Binding-site contacts:
Ligand atom CA contacts residue LEU179 of chain 2.A at 3.8 Å (hydrophobic).
Ligand atom CA contacts residue ASN180 of chain 2.A at 3.3 Å.
Ligand atom O contacts residue LYS127 of chain 2.A at 2.9 Å (salt-bridge).
Ligand atom OXT contacts residue LYS54 of chain 2.A at 3.5 Å.
Ligand atom P contacts residue ARG134 of chain 2.A at 3.8 Å.
Ligand atom C contacts residue LEU179 of chain 2.A at 3.9 Å (hydrophobic).
Ligand atom OG1 contacts residue LEU234 of chain 2.A at 3.9 Å.
Ligand atom O contacts residue LEU234 of chain 2.A at 3.8 Å.
Ligand atom CG1 contacts residue LEU179 of chain 2.A at 3.8 Å (hydrophobic).
Ligand atom O2P contacts residue ARG134 of chain 2.A at 2.8 Å (salt-bridge).
Ligand atom CG contacts residue ASN231 of chain 2.A at 3.7 Å.
Ligand atom OG1 contacts residue GLU187 of chain 2.A at 3.6 Å (salt-bridge).
Ligand atom O contacts residue LEU179 of chain 2.A at 3.6 Å.
Ligand atom C contacts residue ASN180 of chain 2.A at 3.6 Å.
Ligand atom N contacts residue LEU234 of chain 2.A at 3.7 Å.
Ligand atom C contacts residue ASN180 of chain 2.A at 3.9 Å.
Ligand atom O contacts residue ASN180 of chain 2.A at 2.8 Å (h-bond).
Ligand atom C contacts residue ASN231 of chain 2.A at 3.8 Å.
Ligand atom C contacts residue ASN231 of chain 2.A at 3.9 Å.
Ligand atom CA contacts residue ASN231 of chain 2.A at 3.7 Å.
Ligand atom O2P contacts residue ARG61 of chain 2.A at 3.0 Å (salt-bridge).
Ligand atom O1P contacts residue ARG61 of chain 2.A at 2.9 Å (salt-bridge).
Ligand atom O contacts residue ASN231 of chain 2.A at 3.0 Å (h-bond).
Ligand atom CE contacts residue LEU227 of chain 2.A at 3.5 Å (hydrophobic).
Ligand atom CA contacts residue ASN231 of chain 2.A at 3.8 Å.
Ligand atom CG2 contacts residue GLY176 of chain 2.A at 3.5 Å.
Ligand atom CB contacts residue ASN231 of chain 2.A at 3.6 Å.
Ligand atom N contacts residue ASN180 of chain 2.A at 3.0 Å (h-bond).
Ligand atom N contacts residue LEU179 of chain 2.A at 3.9 Å.
Ligand atom P contacts residue TYR135 of chain 2.A at 3.8 Å.
Ligand atom C contacts residue LYS127 of chain 2.A at 3.8 Å.
Ligand atom C contacts residue LYS54 of chain 2.A at 3.7 Å.
Ligand atom CG2 contacts residue VAL183 of chain 2.A at 3.4 Å (hydrophobic).
Ligand atom N contacts residue ASN231 of chain 2.A at 2.9 Å (h-bond).
Ligand atom P contacts residue ARG61 of chain 2.A at 3.7 Å.
Ligand atom CB contacts residue ASN180 of chain 2.A at 3.3 Å.
Ligand atom O3P contacts residue TYR135 of chain 2.A at 2.6 Å (h-bond).
Ligand atom CG1 contacts residue LEU227 of chain 2.A at 3.1 Å (hydrophobic).
Ligand atom O contacts residue VAL183 of chain 2.A at 3.3 Å.
Ligand atom O3P contacts residue ARG134 of chain 2.A at 2.8 Å (salt-bridge).

Sequence of chain 2.A:
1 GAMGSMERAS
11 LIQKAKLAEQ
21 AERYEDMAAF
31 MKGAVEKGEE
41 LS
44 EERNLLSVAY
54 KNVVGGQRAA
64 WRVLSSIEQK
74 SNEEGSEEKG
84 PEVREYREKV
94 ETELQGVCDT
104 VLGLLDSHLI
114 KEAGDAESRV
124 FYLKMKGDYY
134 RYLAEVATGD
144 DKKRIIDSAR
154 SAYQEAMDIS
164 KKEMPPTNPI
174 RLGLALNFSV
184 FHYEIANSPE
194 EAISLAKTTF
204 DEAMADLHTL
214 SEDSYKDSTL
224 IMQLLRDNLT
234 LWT

The protein below binds the small molecule below.
Small molecule (SMILES): CSCC[C@H](NC(=O)CN)C(=O)N[C@H](C(=O)N[C@@H](CCSC)C(=O)N[C@@H](COP(=O)(O)O)C(=O)N[C@H](C(=O)O)C(C)C)[C@@H](C)O